Sequence of chain 1.A:
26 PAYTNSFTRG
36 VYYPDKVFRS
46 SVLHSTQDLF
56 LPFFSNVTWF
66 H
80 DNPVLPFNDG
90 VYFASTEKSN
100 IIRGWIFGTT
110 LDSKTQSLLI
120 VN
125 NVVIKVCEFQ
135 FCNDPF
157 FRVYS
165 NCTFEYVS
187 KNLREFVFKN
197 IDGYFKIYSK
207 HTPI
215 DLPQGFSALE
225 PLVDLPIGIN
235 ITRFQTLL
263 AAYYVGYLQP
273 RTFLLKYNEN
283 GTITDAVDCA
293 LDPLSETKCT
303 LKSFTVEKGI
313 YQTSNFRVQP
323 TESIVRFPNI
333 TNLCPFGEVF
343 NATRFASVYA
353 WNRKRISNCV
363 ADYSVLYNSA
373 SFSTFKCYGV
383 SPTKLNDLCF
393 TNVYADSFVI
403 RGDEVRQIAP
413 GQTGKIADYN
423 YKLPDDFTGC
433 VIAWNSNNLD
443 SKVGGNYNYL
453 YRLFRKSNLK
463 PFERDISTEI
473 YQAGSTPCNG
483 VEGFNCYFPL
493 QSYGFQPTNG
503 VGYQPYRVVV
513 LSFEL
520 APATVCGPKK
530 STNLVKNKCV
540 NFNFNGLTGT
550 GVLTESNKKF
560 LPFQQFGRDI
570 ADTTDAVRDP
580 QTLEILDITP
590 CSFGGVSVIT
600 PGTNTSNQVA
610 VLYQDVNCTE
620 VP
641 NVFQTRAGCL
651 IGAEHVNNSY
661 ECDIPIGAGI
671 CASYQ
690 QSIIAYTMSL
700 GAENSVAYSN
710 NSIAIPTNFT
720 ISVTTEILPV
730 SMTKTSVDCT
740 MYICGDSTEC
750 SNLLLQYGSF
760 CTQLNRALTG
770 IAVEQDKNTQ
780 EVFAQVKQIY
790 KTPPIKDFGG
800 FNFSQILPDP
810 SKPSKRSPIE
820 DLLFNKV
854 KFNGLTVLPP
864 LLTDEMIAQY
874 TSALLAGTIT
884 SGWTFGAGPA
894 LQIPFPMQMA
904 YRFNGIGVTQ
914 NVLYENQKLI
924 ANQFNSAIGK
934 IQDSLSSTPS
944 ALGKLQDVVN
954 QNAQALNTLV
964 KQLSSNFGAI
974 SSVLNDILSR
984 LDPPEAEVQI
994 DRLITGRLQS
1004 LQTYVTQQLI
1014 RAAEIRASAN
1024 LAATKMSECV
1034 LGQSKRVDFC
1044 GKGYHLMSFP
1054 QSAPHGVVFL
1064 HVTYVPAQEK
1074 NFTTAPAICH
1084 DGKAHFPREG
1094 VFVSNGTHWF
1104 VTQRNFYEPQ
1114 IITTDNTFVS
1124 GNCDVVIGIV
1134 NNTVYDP

This protein binds this small molecule.
Small molecule (SMILES): CC(=O)N[C@@H]1[C@@H](O)[C@H](O)[C@@H](CO)O[C@H]1O

Binding-site contacts:
Ligand atom C6 contacts residue TYR28 of chain 1.A at 4.5 Å (hydrophobic).
Ligand atom O6 contacts residue TYR28 of chain 1.A at 3.5 Å.
Ligand atom C2 contacts residue ASN61 of chain 1.A at 2.5 Å.
Ligand atom C3 contacts residue ASN61 of chain 1.A at 3.8 Å.
Ligand atom O7 contacts residue ASN61 of chain 1.A at 3.3 Å (h-bond).
Ligand atom C4 contacts residue ASN61 of chain 1.A at 4.3 Å.
Ligand atom C8 contacts residue ASN61 of chain 1.A at 3.9 Å.
Ligand atom C5 contacts residue ASN61 of chain 1.A at 3.7 Å.
Ligand atom N2 contacts residue ASN61 of chain 1.A at 2.9 Å (h-bond).
Ligand atom C7 contacts residue ASN61 of chain 1.A at 3.3 Å.
Ligand atom O5 contacts residue TYR28 of chain 1.A at 4.1 Å.
Ligand atom C5 contacts residue TYR28 of chain 1.A at 4.3 Å (hydrophobic).
Ligand atom C1 contacts residue TYR28 of chain 1.A at 3.9 Å (hydrophobic).
Ligand atom C1 contacts residue ASN61 of chain 1.A at 1.5 Å.
Ligand atom O5 contacts residue ASN61 of chain 1.A at 2.4 Å (h-bond).